Sequence of chain 6.A:
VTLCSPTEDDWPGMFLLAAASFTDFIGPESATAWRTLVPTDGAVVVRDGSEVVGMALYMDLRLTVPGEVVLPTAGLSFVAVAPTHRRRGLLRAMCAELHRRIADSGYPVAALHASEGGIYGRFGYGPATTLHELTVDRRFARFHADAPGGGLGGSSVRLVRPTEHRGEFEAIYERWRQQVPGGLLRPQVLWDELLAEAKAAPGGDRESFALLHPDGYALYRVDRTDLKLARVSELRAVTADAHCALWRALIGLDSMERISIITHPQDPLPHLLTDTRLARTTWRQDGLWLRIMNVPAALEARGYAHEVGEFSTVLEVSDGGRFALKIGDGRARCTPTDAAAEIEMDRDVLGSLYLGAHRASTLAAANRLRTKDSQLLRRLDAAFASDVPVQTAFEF

The protein below binds the small molecule below.
Small molecule (SMILES): Nc1nc(SCCCN2CCCCC2)nc2sc3c(c12)CCCCC3

Binding-site contacts:
Ligand atom C14 contacts residue GLU421 of chain 6.A at 3.3 Å.
Ligand atom C22 contacts residue TRP33 of chain 6.A at 4.0 Å (hydrophobic).
Ligand atom C16 contacts residue TRP56 of chain 6.A at 3.6 Å (hydrophobic).
Ligand atom C21 contacts residue ARG57 of chain 6.A at 3.5 Å.
Ligand atom C18 contacts residue PHE104 of chain 6.A at 3.6 Å (hydrophobic).
Ligand atom C04 contacts residue TRP56 of chain 6.A at 3.7 Å (hydrophobic).
Ligand atom C20 contacts residue PHE104 of chain 6.A at 3.5 Å (hydrophobic).
Ligand atom N15 contacts residue TRP56 of chain 6.A at 3.7 Å.
Ligand atom C02 contacts residue SER103 of chain 6.A at 3.6 Å.
Ligand atom C23 contacts residue LEU83 of chain 6.A at 3.9 Å (hydrophobic).
Ligand atom C17 contacts residue TRP56 of chain 6.A at 3.7 Å (hydrophobic).
Ligand atom C14 contacts residue HIS139 of chain 6.A at 4.0 Å.
Ligand atom C22 contacts residue LEU83 of chain 6.A at 3.6 Å (hydrophobic).
Ligand atom N01 contacts residue SER103 of chain 6.A at 2.5 Å (h-bond).
Ligand atom C10 contacts residue ASP46 of chain 6.A at 3.7 Å.
Ligand atom N01 contacts residue TRP56 of chain 6.A at 3.7 Å.
Ligand atom N03 contacts residue PHE422 of chain 6.A at 3.5 Å (h-bond).
Ligand atom C24 contacts residue PHE104 of chain 6.A at 3.7 Å (hydrophobic).
Ligand atom N03 contacts residue TRP56 of chain 6.A at 3.8 Å.
Ligand atom C13 contacts residue HIS139 of chain 6.A at 3.3 Å.
Ligand atom C02 contacts residue TRP56 of chain 6.A at 3.6 Å (hydrophobic).
Ligand atom C08 contacts residue GLU421 of chain 6.A at 3.2 Å.
Ligand atom N01 contacts residue PHE422 of chain 6.A at 2.9 Å (h-bond).
Ligand atom C21 contacts residue ALA53 of chain 6.A at 3.4 Å (hydrophobic).
Ligand atom C18 contacts residue TRP56 of chain 6.A at 3.6 Å (hydrophobic).
Ligand atom C14 contacts residue PHE422 of chain 6.A at 3.5 Å (hydrophobic).
Ligand atom S05 contacts residue TRP56 of chain 6.A at 3.9 Å.
Ligand atom C13 contacts residue PHE422 of chain 6.A at 3.7 Å (hydrophobic).
Ligand atom N01 contacts residue MET85 of chain 6.A at 3.7 Å.
Ligand atom C02 contacts residue PHE422 of chain 6.A at 3.6 Å (hydrophobic).
Ligand atom C06 contacts residue GLU421 of chain 6.A at 4.0 Å.
Ligand atom S25 contacts residue ALA53 of chain 6.A at 4.0 Å.
Ligand atom N09 contacts residue GLU421 of chain 6.A at 3.7 Å.
Ligand atom C19 contacts residue TRP56 of chain 6.A at 3.7 Å (hydrophobic).
Ligand atom C19 contacts residue PHE104 of chain 6.A at 3.5 Å (hydrophobic).
Ligand atom C12 contacts residue HIS139 of chain 6.A at 3.7 Å.
Ligand atom C23 contacts residue VAL60 of chain 6.A at 3.9 Å (hydrophobic).
Ligand atom S25 contacts residue TRP56 of chain 6.A at 4.0 Å.
Ligand atom C20 contacts residue ALA53 of chain 6.A at 3.8 Å (hydrophobic).
Ligand atom C23 contacts residue TRP56 of chain 6.A at 3.9 Å (hydrophobic).